A small-molecule ligand and the protein it binds are described below.
Small molecule (SMILES): CC(=O)N[C@H]1[C@H](O[C@H]2[C@H](O)[C@@H](NC(C)=O)CO[C@@H]2CO[C@@H]2O[C@@H](C)[C@@H](O)[C@@H](O)[C@@H]2O)O[C@H](CO)[C@@H](O)[C@@H]1O

Sequence of chain 2.B:
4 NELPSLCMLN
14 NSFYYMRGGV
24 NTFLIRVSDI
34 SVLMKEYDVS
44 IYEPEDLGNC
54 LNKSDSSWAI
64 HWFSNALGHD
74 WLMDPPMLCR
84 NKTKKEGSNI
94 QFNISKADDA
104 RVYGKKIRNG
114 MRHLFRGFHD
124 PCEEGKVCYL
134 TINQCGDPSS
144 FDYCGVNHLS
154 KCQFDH

Binding-site contacts:
Ligand atom C5 contacts residue ASN84 of chain 2.B at 3.7 Å.
Ligand atom O5 contacts residue THR86 of chain 2.B at 4.1 Å.
Ligand atom C8 contacts residue VAL42 of chain 2.B at 3.8 Å (hydrophobic).
Ligand atom C6 contacts residue LYS87 of chain 2.B at 4.3 Å.
Ligand atom O7 contacts residue ASN84 of chain 2.B at 3.2 Å (h-bond).
Ligand atom C5 contacts residue THR86 of chain 2.B at 3.7 Å.
Ligand atom C8 contacts residue ASN52 of chain 2.B at 3.9 Å.
Ligand atom O5 contacts residue THR86 of chain 2.B at 3.0 Å (h-bond).
Ligand atom C1 contacts residue ASN84 of chain 2.B at 1.5 Å.
Ligand atom C6 contacts residue THR86 of chain 2.B at 3.6 Å.
Ligand atom C4 contacts residue ASN84 of chain 2.B at 4.1 Å.
Ligand atom C6 contacts residue ASN84 of chain 2.B at 4.2 Å.
Ligand atom C8 contacts residue ASN84 of chain 2.B at 4.5 Å.
Ligand atom N2 contacts residue ASN84 of chain 2.B at 2.8 Å (h-bond).
Ligand atom C1 contacts residue THR86 of chain 2.B at 3.8 Å.
Ligand atom C3 contacts residue ASN84 of chain 2.B at 3.7 Å.
Ligand atom C2 contacts residue ASN84 of chain 2.B at 2.3 Å.
Ligand atom C7 contacts residue ASN84 of chain 2.B at 3.2 Å.
Ligand atom C7 contacts residue VAL42 of chain 2.B at 4.0 Å (hydrophobic).
Ligand atom O7 contacts residue VAL42 of chain 2.B at 3.9 Å.
Ligand atom O5 contacts residue ASN84 of chain 2.B at 2.4 Å (h-bond).